Binding-site contacts:
Ligand atom C2 contacts residue ASN47 of chain 1.C at 2.5 Å.
Ligand atom C5 contacts residue ASN47 of chain 1.C at 3.7 Å.
Ligand atom N2 contacts residue ASN42 of chain 1.C at 4.2 Å.
Ligand atom C7 contacts residue SER49 of chain 1.C at 3.6 Å.
Ligand atom C4 contacts residue ASN47 of chain 1.C at 4.2 Å.
Ligand atom O7 contacts residue ASN47 of chain 1.C at 3.3 Å (h-bond).
Ligand atom O7 contacts residue SER49 of chain 1.C at 3.2 Å.
Ligand atom O5 contacts residue TYR45 of chain 1.C at 4.3 Å.
Ligand atom C7 contacts residue ASN47 of chain 1.C at 3.4 Å.
Ligand atom C8 contacts residue SER49 of chain 1.C at 2.8 Å.
Ligand atom C8 contacts residue LEU40 of chain 1.C at 3.4 Å (hydrophobic).
Ligand atom O7 contacts residue SER48 of chain 1.C at 2.7 Å (h-bond).
Ligand atom O5 contacts residue ASN47 of chain 1.C at 2.4 Å (h-bond).
Ligand atom C1 contacts residue ASN47 of chain 1.C at 1.4 Å.
Ligand atom C6 contacts residue TYR45 of chain 1.C at 4.4 Å (hydrophobic).
Ligand atom C5 contacts residue TYR45 of chain 1.C at 3.9 Å (hydrophobic).
Ligand atom N2 contacts residue ASN47 of chain 1.C at 2.9 Å (h-bond).
Ligand atom C1 contacts residue TYR45 of chain 1.C at 4.3 Å (hydrophobic).
Ligand atom O6 contacts residue TYR45 of chain 1.C at 3.8 Å.
Ligand atom C7 contacts residue SER48 of chain 1.C at 3.5 Å.
Ligand atom C8 contacts residue SER48 of chain 1.C at 3.6 Å.
Ligand atom C3 contacts residue ASN47 of chain 1.C at 3.8 Å.
Ligand atom C1 contacts residue ASN42 of chain 1.C at 4.5 Å.

Sequence of chain 1.C:
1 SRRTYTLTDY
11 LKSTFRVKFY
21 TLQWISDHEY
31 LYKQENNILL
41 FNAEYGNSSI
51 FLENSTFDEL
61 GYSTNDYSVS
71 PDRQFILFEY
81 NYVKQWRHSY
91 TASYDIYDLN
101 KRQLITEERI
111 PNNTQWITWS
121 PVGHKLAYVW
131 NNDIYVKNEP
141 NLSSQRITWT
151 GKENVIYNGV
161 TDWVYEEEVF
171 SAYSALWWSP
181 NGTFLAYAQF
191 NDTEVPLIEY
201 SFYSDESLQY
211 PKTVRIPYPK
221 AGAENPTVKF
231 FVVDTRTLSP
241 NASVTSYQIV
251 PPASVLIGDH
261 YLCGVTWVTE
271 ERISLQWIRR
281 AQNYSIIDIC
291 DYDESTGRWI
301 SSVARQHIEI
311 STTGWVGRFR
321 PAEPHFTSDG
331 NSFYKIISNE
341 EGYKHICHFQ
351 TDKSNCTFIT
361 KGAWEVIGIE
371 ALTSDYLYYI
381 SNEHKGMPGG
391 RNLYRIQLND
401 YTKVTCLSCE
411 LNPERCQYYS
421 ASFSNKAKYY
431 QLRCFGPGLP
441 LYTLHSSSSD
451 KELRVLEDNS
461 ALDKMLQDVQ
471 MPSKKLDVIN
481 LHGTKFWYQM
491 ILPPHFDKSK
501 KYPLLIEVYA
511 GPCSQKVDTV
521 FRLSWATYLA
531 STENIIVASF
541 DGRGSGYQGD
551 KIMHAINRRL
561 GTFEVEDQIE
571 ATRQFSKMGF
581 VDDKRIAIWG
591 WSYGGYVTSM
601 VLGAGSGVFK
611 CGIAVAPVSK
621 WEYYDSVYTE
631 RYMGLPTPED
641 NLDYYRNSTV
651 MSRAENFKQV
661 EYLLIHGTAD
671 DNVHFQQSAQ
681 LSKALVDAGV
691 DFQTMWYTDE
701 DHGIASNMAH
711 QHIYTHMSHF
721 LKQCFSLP

The small molecule below binds the protein below.
Small molecule (SMILES): CC(=O)N[C@@H]1[C@@H](O)[C@H](O)[C@@H](CO)O[C@H]1O